Binding-site contacts:
Ligand atom C contacts residue SER141 of chain 1.C at 3.3 Å.
Ligand atom CG contacts residue TYR61 of chain 1.C at 4.1 Å (hydrophobic).
Ligand atom C contacts residue THR90 of chain 1.C at 3.7 Å.
Ligand atom OXT contacts residue GLY140 of chain 1.C at 3.3 Å.
Ligand atom O contacts residue LEU89 of chain 1.C at 3.5 Å.
Ligand atom OE1 contacts residue GLU190 of chain 1.C at 3.9 Å.
Ligand atom C contacts residue ARG95 of chain 1.C at 3.4 Å.
Ligand atom O contacts residue THR90 of chain 1.C at 2.8 Å (h-bond).
Ligand atom CB contacts residue TYR61 of chain 1.C at 3.4 Å (hydrophobic).
Ligand atom N contacts residue THR90 of chain 1.C at 2.9 Å (h-bond).
Ligand atom N contacts residue PRO88 of chain 1.C at 2.9 Å (h-bond).
Ligand atom O contacts residue TYR61 of chain 1.C at 3.4 Å.
Ligand atom N contacts residue TYR216 of chain 1.C at 3.6 Å.
Ligand atom CB contacts residue GLU190 of chain 1.C at 4.3 Å.
Ligand atom CD contacts residue THR142 of chain 1.C at 3.5 Å.
Ligand atom CA contacts residue THR90 of chain 1.C at 3.4 Å.
Ligand atom CD contacts residue GLU190 of chain 1.C at 4.0 Å.
Ligand atom O contacts residue SER141 of chain 1.C at 3.9 Å.
Ligand atom CB contacts residue GLY140 of chain 1.C at 4.3 Å.
Ligand atom OE2 contacts residue SER141 of chain 1.C at 3.1 Å (h-bond).
Ligand atom CD contacts residue SER141 of chain 1.C at 4.3 Å.
Ligand atom OE1 contacts residue THR142 of chain 1.C at 2.9 Å (h-bond).
Ligand atom OXT contacts residue SER141 of chain 1.C at 2.8 Å (h-bond).
Ligand atom N contacts residue SER141 of chain 1.C at 4.1 Å.
Ligand atom N contacts residue TYR61 of chain 1.C at 4.0 Å.
Ligand atom CA contacts residue TYR61 of chain 1.C at 4.0 Å (hydrophobic).
Ligand atom C contacts residue PRO88 of chain 1.C at 4.2 Å (hydrophobic).
Ligand atom OE2 contacts residue GLY140 of chain 1.C at 3.6 Å.
Ligand atom CG contacts residue GLU190 of chain 1.C at 3.9 Å.
Ligand atom CB contacts residue SER141 of chain 1.C at 4.2 Å.
Ligand atom CA contacts residue GLU190 of chain 1.C at 3.5 Å.
Ligand atom O contacts residue PRO88 of chain 1.C at 3.6 Å.
Ligand atom C contacts residue TYR61 of chain 1.C at 3.5 Å (hydrophobic).
Ligand atom OXT contacts residue TYR61 of chain 1.C at 3.1 Å.
Ligand atom O contacts residue ARG95 of chain 1.C at 2.8 Å (salt-bridge).
Ligand atom CA contacts residue SER141 of chain 1.C at 3.3 Å.
Ligand atom CA contacts residue PRO88 of chain 1.C at 4.0 Å (hydrophobic).
Ligand atom N contacts residue GLU190 of chain 1.C at 2.7 Å (salt-bridge).
Ligand atom OXT contacts residue ARG95 of chain 1.C at 2.8 Å (salt-bridge).
Ligand atom OE2 contacts residue THR142 of chain 1.C at 3.1 Å (h-bond).

Sequence of chain 1.C:
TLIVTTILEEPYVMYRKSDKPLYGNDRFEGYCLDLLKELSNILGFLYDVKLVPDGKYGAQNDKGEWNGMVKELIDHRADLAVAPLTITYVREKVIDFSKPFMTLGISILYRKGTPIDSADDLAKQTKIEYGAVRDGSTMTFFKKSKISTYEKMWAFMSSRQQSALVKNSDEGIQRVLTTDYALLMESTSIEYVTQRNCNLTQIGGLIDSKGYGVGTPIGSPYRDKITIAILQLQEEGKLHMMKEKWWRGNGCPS

This protein binds this small molecule.
Small molecule (SMILES): N[C@@H](CCC(=O)O)C(=O)O